Sequence of chain 1.A:
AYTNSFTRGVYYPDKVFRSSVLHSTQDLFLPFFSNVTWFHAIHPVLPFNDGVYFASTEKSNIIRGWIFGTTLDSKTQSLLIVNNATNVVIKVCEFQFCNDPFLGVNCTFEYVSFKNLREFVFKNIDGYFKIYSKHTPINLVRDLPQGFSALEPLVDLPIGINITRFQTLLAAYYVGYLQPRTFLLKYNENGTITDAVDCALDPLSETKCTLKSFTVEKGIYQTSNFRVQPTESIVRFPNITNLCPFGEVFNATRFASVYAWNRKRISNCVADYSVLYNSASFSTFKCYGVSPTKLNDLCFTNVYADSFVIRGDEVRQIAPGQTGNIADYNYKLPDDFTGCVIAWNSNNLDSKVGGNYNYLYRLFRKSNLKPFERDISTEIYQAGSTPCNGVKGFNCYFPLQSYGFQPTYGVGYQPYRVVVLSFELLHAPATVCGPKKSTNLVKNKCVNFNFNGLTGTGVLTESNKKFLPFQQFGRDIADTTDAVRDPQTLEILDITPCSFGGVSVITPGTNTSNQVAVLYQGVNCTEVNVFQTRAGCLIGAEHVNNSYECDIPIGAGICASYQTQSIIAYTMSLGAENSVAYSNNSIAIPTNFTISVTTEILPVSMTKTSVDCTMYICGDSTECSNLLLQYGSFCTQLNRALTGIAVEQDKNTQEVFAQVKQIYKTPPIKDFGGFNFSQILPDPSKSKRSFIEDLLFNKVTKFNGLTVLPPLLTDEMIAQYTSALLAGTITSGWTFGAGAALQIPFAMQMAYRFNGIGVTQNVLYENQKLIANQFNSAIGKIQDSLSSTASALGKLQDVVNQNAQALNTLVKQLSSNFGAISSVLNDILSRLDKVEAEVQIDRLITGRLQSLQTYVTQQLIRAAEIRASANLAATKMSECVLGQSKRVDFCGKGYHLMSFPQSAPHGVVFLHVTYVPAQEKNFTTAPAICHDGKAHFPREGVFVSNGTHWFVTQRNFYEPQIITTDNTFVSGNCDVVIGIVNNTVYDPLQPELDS

Binding-site contacts:
Ligand atom O5 contacts residue THR604 of chain 1.A at 3.2 Å (h-bond).
Ligand atom C5 contacts residue THR604 of chain 1.A at 4.2 Å.
Ligand atom C3 contacts residue ASN603 of chain 1.A at 3.8 Å.
Ligand atom C4 contacts residue ASN603 of chain 1.A at 4.2 Å.
Ligand atom C6 contacts residue THR604 of chain 1.A at 4.1 Å.
Ligand atom C5 contacts residue ASN603 of chain 1.A at 3.7 Å.
Ligand atom C1 contacts residue ASN603 of chain 1.A at 1.4 Å.
Ligand atom O7 contacts residue GLU309 of chain 1.A at 4.5 Å.
Ligand atom C8 contacts residue ASN603 of chain 1.A at 4.4 Å.
Ligand atom O5 contacts residue ASN603 of chain 1.A at 2.3 Å (h-bond).
Ligand atom C2 contacts residue THR604 of chain 1.A at 4.5 Å.
Ligand atom C2 contacts residue ASN603 of chain 1.A at 2.5 Å.
Ligand atom C1 contacts residue THR604 of chain 1.A at 4.0 Å.
Ligand atom O7 contacts residue ASN603 of chain 1.A at 3.0 Å (h-bond).
Ligand atom N2 contacts residue ASN603 of chain 1.A at 3.0 Å (h-bond).
Ligand atom O6 contacts residue THR604 of chain 1.A at 3.1 Å (h-bond).
Ligand atom C7 contacts residue ASN603 of chain 1.A at 3.2 Å.

This small molecule binds to this protein.
Small molecule (SMILES): CC(=O)N[C@@H]1[C@@H](O)[C@H](O)[C@@H](CO)O[C@H]1O